Sequence of chain 1.B:
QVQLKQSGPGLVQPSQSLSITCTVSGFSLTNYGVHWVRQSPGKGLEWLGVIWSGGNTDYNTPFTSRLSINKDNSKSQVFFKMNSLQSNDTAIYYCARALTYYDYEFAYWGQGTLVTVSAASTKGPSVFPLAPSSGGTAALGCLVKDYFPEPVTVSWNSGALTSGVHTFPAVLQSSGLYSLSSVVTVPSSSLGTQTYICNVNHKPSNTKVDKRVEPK

This protein binds this small molecule.
Small molecule (SMILES): CC(C)C[C@@H]1NC(=O)[C@H](CCCN=C(N)N)NC(=O)[C@H](CCCN=C(N)N)NC(=O)[C@H]([C@@H](C)O)NC(=O)[C@H](CO)NC(=O)[C@H](CCC(=O)O)NC(=O)[C@H](CC(=O)O)NC(=O)[C@H](Cc2ccccc2)NC(=O)[C@H](CCC(N)=O)NC(=O)[C@@H](N)CSSC[C@@H](C(=O)O)NC(=O)[C@H](CCCCN)NC1=O

Sequence of chain 1.A:
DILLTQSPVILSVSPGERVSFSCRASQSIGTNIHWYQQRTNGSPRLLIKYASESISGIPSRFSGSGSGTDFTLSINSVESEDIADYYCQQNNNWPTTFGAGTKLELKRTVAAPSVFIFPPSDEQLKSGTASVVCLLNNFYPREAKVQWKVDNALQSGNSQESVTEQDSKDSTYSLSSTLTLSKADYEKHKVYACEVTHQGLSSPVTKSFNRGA

Binding-site contacts:
Ligand atom OE2 contacts residue ALA91 of chain 1.B at 3.1 Å.
Ligand atom O contacts residue GLN38 of chain 1.A at 3.3 Å.
Ligand atom NH2 contacts residue ASP85 of chain 1.A at 2.8 Å (salt-bridge).
Ligand atom CG contacts residue THR40 of chain 1.A at 3.5 Å.
Ligand atom NH1 contacts residue GLN111 of chain 1.B at 2.8 Å (h-bond).
Ligand atom CE2 contacts residue GLN39 of chain 1.B at 3.3 Å.
Ligand atom CD contacts residue GLY42 of chain 1.A at 3.3 Å.
Ligand atom CA contacts residue GLU154 of chain 1.B at 3.6 Å.
Ligand atom CG contacts residue ASP85 of chain 1.A at 3.4 Å.
Ligand atom NH1 contacts residue SER43 of chain 1.A at 3.4 Å (h-bond).
Ligand atom OE2 contacts residue THR90 of chain 1.B at 2.9 Å (h-bond).
Ligand atom NH2 contacts residue GLN111 of chain 1.B at 2.9 Å (h-bond).
Ligand atom CA contacts residue ASP85 of chain 1.A at 3.3 Å.
Ligand atom CD contacts residue THR90 of chain 1.B at 3.6 Å.
Ligand atom CE1 contacts residue GLN39 of chain 1.B at 3.3 Å.
Ligand atom CZ contacts residue GLN111 of chain 1.B at 3.2 Å.
Ligand atom SG contacts residue VAL9 of chain 1.A at 3.5 Å.
Ligand atom CD1 contacts residue GLN39 of chain 1.B at 3.5 Å.
Ligand atom O contacts residue ASN41 of chain 1.A at 2.9 Å (h-bond).
Ligand atom O contacts residue LYS103 of chain 1.A at 3.2 Å (salt-bridge).
Ligand atom CD2 contacts residue TYR87 of chain 1.A at 3.2 Å (hydrophobic).
Ligand atom NH1 contacts residue THR40 of chain 1.A at 3.2 Å (h-bond).
Ligand atom CB contacts residue ILE10 of chain 1.A at 3.7 Å (hydrophobic).
Ligand atom C contacts residue ASP85 of chain 1.A at 3.5 Å.
Ligand atom CD2 contacts residue GLN39 of chain 1.B at 3.7 Å.
Ligand atom NE contacts residue ASP85 of chain 1.A at 3.0 Å (salt-bridge).
Ligand atom NH2 contacts residue ALA84 of chain 1.A at 3.4 Å.
Ligand atom NH1 contacts residue GLY42 of chain 1.A at 3.6 Å.
Ligand atom OE2 contacts residue PRO41 of chain 1.B at 3.4 Å.
Ligand atom CZ contacts residue ASP85 of chain 1.A at 3.5 Å.
Ligand atom OG contacts residue GLU154 of chain 1.B at 2.5 Å (salt-bridge).
Ligand atom CZ contacts residue GLN39 of chain 1.B at 3.4 Å.
Ligand atom O contacts residue PRO41 of chain 1.B at 3.4 Å.
Ligand atom CG contacts residue TYR87 of chain 1.A at 3.5 Å (hydrophobic).
Ligand atom OE1 contacts residue THR90 of chain 1.B at 3.4 Å.
Ligand atom O contacts residue ASN41 of chain 1.A at 2.8 Å (h-bond).
Ligand atom CD contacts residue THR40 of chain 1.A at 3.6 Å.
Ligand atom CB contacts residue GLU154 of chain 1.B at 3.1 Å.
Ligand atom N contacts residue ASP85 of chain 1.A at 2.8 Å (salt-bridge).
Ligand atom CD1 contacts residue ALA100 of chain 1.A at 3.7 Å (hydrophobic).